Binding-site contacts:
Ligand atom N3 contacts residue TYR234 of chain 1.A at 3.6 Å.
Ligand atom OBE contacts residue ASP272 of chain 1.A at 3.8 Å.
Ligand atom N3 contacts residue NAP1 of chain 1.F at 3.1 Å (h-bond).
Ligand atom C6 contacts residue NAP1 of chain 1.F at 3.4 Å.
Ligand atom CAB contacts residue GLY265 of chain 1.A at 3.7 Å.
Ligand atom N4 contacts residue ASP221 of chain 1.A at 3.7 Å.
Ligand atom C7 contacts residue NAP1 of chain 1.F at 3.7 Å.
Ligand atom N5 contacts residue PHE153 of chain 1.A at 3.7 Å.
Ligand atom N1 contacts residue PHE153 of chain 1.A at 3.7 Å.
Ligand atom C4A contacts residue PHE153 of chain 1.A at 3.6 Å (hydrophobic).
Ligand atom CAB contacts residue NAP1 of chain 1.F at 3.9 Å.
Ligand atom C4 contacts residue TYR234 of chain 1.A at 3.6 Å (hydrophobic).
Ligand atom N3 contacts residue PHE153 of chain 1.A at 3.5 Å.
Ligand atom C8A contacts residue NAP1 of chain 1.F at 3.6 Å.
Ligand atom N5 contacts residue NAP1 of chain 1.F at 3.4 Å.
Ligand atom C4A contacts residue NAP1 of chain 1.F at 3.6 Å.
Ligand atom CAW contacts residue TYR231 of chain 1.A at 4.0 Å (hydrophobic).
Ligand atom C9 contacts residue NAP1 of chain 1.F at 3.3 Å.
Ligand atom C9 contacts residue LEU269 of chain 1.A at 3.7 Å (hydrophobic).
Ligand atom N2 contacts residue PHE153 of chain 1.A at 3.4 Å.
Ligand atom C8A contacts residue PHE153 of chain 1.A at 3.5 Å (hydrophobic).
Ligand atom C2 contacts residue SER151 of chain 1.A at 4.0 Å.
Ligand atom CAS contacts residue LEU228 of chain 1.A at 3.6 Å (hydrophobic).
Ligand atom C2 contacts residue PHE153 of chain 1.A at 3.3 Å (hydrophobic).
Ligand atom N4 contacts residue PHE153 of chain 1.A at 3.7 Å.
Ligand atom CAR contacts residue LEU228 of chain 1.A at 3.8 Å (hydrophobic).
Ligand atom C4 contacts residue PHE153 of chain 1.A at 3.6 Å (hydrophobic).
Ligand atom C2 contacts residue NAP1 of chain 1.F at 3.6 Å.
Ligand atom N2 contacts residue SER151 of chain 1.A at 2.9 Å (h-bond).
Ligand atom N1 contacts residue NAP1 of chain 1.F at 2.9 Å (h-bond).
Ligand atom N4 contacts residue TYR234 of chain 1.A at 2.8 Å (h-bond).
Ligand atom OBG contacts residue ASP272 of chain 1.A at 3.9 Å.
Ligand atom N8 contacts residue ARG57 of chain 1.A at 3.6 Å.
Ligand atom N4 contacts residue NAP1 of chain 1.F at 3.4 Å.
Ligand atom C7 contacts residue ARG57 of chain 1.A at 3.7 Å.
Ligand atom OAZ contacts residue HIS281 of chain 1.A at 3.5 Å.
Ligand atom C4 contacts residue NAP1 of chain 1.F at 3.7 Å.
Ligand atom CAB contacts residue LEU266 of chain 1.A at 3.6 Å (hydrophobic).
Ligand atom N2 contacts residue NAP1 of chain 1.F at 3.4 Å (h-bond).
Ligand atom N8 contacts residue NAP1 of chain 1.F at 3.5 Å (h-bond).

This protein binds this small molecule.
Small molecule (SMILES): COC(=O)C1CCN(C(=O)c2ccc(N(C)Cc3cnc4nc(N)nc(N)c4n3)cc2)CC1

Sequence of chain 1.A:
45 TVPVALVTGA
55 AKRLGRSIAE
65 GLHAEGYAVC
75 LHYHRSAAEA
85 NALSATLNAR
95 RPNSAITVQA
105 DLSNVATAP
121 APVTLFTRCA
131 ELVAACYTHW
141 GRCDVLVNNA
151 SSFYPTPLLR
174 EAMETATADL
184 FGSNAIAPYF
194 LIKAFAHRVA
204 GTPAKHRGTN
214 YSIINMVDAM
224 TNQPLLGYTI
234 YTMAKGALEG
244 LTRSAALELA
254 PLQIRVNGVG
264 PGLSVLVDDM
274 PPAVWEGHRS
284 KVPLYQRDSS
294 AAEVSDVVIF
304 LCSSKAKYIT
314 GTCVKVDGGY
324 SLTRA